Binding-site contacts:
Ligand atom C2 contacts residue THR4979 of chain 1.C at 4.3 Å.
Ligand atom C6 contacts residue HIS4983 of chain 1.C at 3.8 Å.
Ligand atom C5 contacts residue LEU4985 of chain 1.C at 3.6 Å (hydrophobic).
Ligand atom C8 contacts residue LEU4985 of chain 1.C at 4.1 Å (hydrophobic).
Ligand atom N1 contacts residue CYS4958 of chain 1.C at 3.5 Å (h-bond).
Ligand atom N6 contacts residue HIS4983 of chain 1.C at 2.4 Å (h-bond).
Ligand atom N3 contacts residue PHE4959 of chain 1.C at 4.4 Å.
Ligand atom O5' contacts residue CA1 of chain 1.P at 4.1 Å.
Ligand atom C6 contacts residue PHE4959 of chain 1.C at 4.5 Å (hydrophobic).
Ligand atom C6 contacts residue LEU4985 of chain 1.C at 3.9 Å (hydrophobic).
Ligand atom C2 contacts residue CYS4958 of chain 1.C at 3.5 Å (hydrophobic).
Ligand atom N1 contacts residue THR4979 of chain 1.C at 4.5 Å.
Ligand atom N1 contacts residue HIS4983 of chain 1.C at 4.2 Å.
Ligand atom C6 contacts residue THR4979 of chain 1.C at 4.4 Å.
Ligand atom N6 contacts residue ILE4960 of chain 1.C at 4.1 Å.
Ligand atom N3 contacts residue CYS4958 of chain 1.C at 4.4 Å.
Ligand atom O1B contacts residue ARG4215 of chain 1.C at 3.4 Å (salt-bridge).
Ligand atom C5 contacts residue THR4979 of chain 1.C at 4.5 Å.
Ligand atom N1 contacts residue PHE4959 of chain 1.C at 3.5 Å (h-bond).
Ligand atom O2' contacts residue MET4954 of chain 1.C at 3.6 Å.
Ligand atom N6 contacts residue ASN4984 of chain 1.C at 3.7 Å.
Ligand atom O4' contacts residue MET4954 of chain 1.C at 4.5 Å.
Ligand atom N7 contacts residue ASN4984 of chain 1.C at 3.9 Å.
Ligand atom C4 contacts residue LEU4985 of chain 1.C at 4.4 Å (hydrophobic).
Ligand atom C2 contacts residue PHE4959 of chain 1.C at 3.3 Å (hydrophobic).
Ligand atom C1' contacts residue MET4954 of chain 1.C at 4.2 Å (hydrophobic).
Ligand atom O2' contacts residue GLU4955 of chain 1.C at 4.2 Å.
Ligand atom C5' contacts residue CA1 of chain 1.P at 3.9 Å.
Ligand atom N6 contacts residue LEU4985 of chain 1.C at 3.6 Å.
Ligand atom N7 contacts residue LEU4985 of chain 1.C at 3.4 Å.
Ligand atom N3 contacts residue MET4954 of chain 1.C at 4.3 Å.

This small molecule binds to this protein.
Small molecule (SMILES): Nc1ncnc2c1ncn2[C@@H]1O[C@H](CO[P](=O)(O)O[P](=O)(O)CP(=O)(O)O)[C@@H](O)[C@H]1O

Sequence of chain 1.C:
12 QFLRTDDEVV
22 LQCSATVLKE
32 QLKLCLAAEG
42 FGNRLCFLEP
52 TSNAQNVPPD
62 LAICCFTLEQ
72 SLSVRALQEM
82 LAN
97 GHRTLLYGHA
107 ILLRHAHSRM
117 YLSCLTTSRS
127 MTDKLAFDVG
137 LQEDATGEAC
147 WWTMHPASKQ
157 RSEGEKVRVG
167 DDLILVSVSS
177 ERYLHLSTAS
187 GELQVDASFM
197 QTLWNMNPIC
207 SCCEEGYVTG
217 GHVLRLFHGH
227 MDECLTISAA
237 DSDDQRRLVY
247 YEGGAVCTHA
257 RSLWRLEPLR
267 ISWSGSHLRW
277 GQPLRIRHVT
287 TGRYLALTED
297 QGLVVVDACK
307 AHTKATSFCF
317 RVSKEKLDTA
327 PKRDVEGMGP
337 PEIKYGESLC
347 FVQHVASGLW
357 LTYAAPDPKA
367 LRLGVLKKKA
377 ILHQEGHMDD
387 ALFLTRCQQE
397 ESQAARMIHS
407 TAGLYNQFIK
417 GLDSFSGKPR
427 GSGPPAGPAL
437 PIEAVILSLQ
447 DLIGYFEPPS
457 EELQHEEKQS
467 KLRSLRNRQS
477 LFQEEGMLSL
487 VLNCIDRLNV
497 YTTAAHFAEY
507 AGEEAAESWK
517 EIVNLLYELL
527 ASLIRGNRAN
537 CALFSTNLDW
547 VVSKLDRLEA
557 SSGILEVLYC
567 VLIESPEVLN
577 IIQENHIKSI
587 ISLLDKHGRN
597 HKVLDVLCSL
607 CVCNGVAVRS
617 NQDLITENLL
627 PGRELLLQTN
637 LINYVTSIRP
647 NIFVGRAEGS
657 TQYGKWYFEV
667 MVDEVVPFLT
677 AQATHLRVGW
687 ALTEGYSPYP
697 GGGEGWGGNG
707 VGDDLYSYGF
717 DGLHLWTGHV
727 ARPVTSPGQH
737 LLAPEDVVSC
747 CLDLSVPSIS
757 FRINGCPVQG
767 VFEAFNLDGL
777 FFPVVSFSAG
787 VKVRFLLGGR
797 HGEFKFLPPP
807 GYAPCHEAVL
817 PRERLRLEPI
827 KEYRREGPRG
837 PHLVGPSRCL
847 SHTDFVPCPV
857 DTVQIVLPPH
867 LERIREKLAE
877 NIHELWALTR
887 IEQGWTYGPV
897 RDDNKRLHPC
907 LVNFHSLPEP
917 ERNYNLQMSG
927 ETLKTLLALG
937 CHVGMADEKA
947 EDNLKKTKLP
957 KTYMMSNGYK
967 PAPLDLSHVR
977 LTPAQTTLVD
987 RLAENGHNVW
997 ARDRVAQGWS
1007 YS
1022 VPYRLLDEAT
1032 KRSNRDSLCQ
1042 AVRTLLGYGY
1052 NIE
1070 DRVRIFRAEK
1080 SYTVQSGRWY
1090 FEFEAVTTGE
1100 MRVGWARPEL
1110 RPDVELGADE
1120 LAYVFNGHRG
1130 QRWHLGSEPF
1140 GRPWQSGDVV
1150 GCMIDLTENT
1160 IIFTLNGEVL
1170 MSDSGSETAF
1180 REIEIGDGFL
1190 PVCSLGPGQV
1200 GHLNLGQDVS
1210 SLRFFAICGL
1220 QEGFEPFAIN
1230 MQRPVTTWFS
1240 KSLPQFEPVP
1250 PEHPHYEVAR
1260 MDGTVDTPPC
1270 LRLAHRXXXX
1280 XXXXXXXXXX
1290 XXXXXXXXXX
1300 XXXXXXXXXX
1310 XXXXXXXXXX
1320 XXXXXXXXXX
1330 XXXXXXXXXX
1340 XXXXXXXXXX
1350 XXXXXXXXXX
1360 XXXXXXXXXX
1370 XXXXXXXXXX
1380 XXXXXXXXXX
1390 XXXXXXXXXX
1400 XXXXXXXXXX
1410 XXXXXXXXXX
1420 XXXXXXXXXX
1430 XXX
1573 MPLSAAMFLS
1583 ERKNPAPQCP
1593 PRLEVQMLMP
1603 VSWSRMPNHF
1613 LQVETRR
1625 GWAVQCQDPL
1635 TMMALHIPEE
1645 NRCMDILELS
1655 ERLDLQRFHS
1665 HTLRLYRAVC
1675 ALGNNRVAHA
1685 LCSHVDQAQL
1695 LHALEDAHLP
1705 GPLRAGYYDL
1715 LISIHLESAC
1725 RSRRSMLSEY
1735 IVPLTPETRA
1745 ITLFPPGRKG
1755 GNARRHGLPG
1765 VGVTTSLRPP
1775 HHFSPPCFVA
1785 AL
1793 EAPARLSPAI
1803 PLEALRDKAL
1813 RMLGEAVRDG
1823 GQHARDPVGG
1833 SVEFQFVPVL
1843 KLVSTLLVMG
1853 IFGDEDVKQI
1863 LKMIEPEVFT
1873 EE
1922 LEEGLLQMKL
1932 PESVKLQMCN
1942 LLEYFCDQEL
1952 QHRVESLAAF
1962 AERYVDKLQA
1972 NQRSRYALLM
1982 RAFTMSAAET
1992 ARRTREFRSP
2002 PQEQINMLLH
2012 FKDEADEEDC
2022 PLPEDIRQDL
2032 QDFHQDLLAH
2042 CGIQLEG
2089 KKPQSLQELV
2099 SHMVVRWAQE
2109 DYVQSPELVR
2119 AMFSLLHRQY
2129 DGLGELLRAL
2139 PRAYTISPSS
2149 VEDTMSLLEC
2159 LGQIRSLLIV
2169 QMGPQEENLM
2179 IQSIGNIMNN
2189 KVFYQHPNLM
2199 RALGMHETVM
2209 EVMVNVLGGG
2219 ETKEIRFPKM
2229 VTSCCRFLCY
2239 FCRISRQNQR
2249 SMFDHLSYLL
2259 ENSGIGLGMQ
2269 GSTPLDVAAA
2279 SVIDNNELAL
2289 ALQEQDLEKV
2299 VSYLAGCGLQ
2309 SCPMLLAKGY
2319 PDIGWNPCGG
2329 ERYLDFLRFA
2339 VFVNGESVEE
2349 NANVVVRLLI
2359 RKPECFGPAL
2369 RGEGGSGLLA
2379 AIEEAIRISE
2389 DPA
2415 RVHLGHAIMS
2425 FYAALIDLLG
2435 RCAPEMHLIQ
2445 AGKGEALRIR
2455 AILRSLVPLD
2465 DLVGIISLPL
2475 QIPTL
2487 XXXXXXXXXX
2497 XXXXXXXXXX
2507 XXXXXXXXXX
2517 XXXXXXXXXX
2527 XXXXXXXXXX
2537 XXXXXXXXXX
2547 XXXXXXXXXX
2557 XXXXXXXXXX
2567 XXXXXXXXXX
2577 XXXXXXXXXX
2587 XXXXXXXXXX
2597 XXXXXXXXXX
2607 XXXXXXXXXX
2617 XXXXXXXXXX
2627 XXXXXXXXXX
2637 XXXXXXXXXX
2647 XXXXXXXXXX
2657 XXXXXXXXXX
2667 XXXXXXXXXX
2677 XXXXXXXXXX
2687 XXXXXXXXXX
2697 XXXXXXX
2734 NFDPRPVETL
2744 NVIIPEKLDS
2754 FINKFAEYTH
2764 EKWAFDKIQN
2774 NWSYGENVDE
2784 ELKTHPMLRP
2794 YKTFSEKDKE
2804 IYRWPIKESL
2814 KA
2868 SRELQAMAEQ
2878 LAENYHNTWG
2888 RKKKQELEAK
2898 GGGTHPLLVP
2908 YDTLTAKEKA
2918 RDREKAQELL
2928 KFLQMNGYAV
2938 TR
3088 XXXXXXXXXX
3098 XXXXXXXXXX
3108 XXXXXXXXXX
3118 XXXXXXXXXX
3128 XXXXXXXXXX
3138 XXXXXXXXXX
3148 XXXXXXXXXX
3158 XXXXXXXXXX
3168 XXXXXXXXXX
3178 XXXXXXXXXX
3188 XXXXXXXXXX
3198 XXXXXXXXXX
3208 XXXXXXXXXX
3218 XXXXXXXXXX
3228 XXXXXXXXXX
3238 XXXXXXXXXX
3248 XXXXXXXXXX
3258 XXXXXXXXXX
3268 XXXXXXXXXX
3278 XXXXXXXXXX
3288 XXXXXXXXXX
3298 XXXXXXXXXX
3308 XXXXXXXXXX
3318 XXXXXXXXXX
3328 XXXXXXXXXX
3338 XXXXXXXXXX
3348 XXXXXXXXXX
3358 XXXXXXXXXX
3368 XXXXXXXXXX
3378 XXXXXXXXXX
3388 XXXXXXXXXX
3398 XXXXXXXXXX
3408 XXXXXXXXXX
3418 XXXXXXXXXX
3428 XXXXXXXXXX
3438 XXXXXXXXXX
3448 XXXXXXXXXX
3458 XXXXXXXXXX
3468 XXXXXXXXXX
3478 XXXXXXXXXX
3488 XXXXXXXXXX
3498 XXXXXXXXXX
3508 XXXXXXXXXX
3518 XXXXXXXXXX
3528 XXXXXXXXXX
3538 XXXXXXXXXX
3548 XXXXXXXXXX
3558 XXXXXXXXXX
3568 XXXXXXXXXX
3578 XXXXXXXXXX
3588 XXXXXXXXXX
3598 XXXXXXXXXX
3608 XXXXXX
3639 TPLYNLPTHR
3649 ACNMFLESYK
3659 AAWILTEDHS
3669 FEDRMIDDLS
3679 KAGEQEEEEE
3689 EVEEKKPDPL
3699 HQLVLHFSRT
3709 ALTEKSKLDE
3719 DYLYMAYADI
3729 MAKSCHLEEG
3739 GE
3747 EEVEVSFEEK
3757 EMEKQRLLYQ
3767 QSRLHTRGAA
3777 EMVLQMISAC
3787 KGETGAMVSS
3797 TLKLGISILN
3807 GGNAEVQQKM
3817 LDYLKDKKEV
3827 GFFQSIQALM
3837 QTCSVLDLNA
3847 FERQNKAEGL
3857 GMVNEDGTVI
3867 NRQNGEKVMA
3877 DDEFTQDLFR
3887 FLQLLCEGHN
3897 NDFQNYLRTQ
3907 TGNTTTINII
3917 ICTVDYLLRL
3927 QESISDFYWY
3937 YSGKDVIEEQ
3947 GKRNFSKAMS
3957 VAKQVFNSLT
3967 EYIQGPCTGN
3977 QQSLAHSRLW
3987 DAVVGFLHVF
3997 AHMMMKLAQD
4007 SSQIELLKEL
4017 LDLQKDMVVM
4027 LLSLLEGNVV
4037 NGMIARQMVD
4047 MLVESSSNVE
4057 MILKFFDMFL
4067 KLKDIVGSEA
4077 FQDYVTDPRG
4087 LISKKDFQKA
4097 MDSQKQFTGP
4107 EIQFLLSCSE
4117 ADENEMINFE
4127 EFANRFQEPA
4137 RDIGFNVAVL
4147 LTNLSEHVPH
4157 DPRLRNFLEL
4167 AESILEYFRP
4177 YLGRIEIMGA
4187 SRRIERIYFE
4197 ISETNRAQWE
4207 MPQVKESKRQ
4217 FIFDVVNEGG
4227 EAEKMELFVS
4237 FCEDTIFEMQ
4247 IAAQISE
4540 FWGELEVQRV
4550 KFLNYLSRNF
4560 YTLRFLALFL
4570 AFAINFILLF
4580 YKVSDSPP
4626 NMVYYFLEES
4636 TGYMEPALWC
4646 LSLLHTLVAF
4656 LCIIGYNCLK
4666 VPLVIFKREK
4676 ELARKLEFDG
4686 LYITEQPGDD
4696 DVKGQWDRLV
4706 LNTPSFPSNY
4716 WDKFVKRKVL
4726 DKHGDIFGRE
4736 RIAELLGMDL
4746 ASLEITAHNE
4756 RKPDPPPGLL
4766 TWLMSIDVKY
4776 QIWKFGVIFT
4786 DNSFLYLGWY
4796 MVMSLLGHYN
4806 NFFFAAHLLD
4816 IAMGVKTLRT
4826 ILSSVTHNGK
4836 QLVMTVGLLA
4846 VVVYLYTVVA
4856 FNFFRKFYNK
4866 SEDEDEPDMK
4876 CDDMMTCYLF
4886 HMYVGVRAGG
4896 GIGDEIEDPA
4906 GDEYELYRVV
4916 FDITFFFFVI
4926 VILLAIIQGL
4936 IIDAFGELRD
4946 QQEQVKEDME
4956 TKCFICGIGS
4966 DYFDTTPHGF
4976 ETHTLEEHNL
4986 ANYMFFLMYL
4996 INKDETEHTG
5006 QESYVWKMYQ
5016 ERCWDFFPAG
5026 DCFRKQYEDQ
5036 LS